Binding-site contacts:
Ligand atom N24 contacts residue GLY48 of chain 1.A at 2.9 Å (h-bond).
Ligand atom C27 contacts residue GLY48 of chain 1.A at 3.3 Å.
Ligand atom C35 contacts residue VAL82 of chain 1.B at 3.6 Å (hydrophobic).
Ligand atom O10 contacts residue ILE84 of chain 1.B at 3.6 Å.
Ligand atom F1 contacts residue ILE47 of chain 1.B at 3.4 Å.
Ligand atom C3 contacts residue ASP30 of chain 1.B at 3.5 Å.
Ligand atom C16 contacts residue ASP25 of chain 1.B at 3.2 Å.
Ligand atom O18 contacts residue GLY27 of chain 1.A at 3.4 Å.
Ligand atom C6 contacts residue GLY48 of chain 1.B at 3.2 Å.
Ligand atom F3 contacts residue ILE84 of chain 1.B at 3.5 Å.
Ligand atom O10 contacts residue ILE50 of chain 1.A at 3.6 Å.
Ligand atom O26 contacts residue ALA28 of chain 1.A at 3.5 Å.
Ligand atom O26 contacts residue GLY27 of chain 1.A at 3.7 Å.
Ligand atom C32 contacts residue ASP25 of chain 1.B at 3.3 Å.
Ligand atom C27 contacts residue ARG8 of chain 1.B at 3.6 Å.
Ligand atom F1 contacts residue GLY48 of chain 1.B at 3.4 Å.
Ligand atom C12 contacts residue GLY27 of chain 1.B at 3.4 Å.
Ligand atom C17 contacts residue ASP25 of chain 1.A at 3.5 Å.
Ligand atom C32 contacts residue GLY27 of chain 1.A at 3.5 Å.
Ligand atom O18 contacts residue ASP25 of chain 1.B at 2.6 Å (salt-bridge).
Ligand atom C25 contacts residue GLY48 of chain 1.A at 3.5 Å.
Ligand atom C34 contacts residue VAL82 of chain 1.B at 3.6 Å (hydrophobic).
Ligand atom O18 contacts residue ASP25 of chain 1.A at 2.6 Å (salt-bridge).
Ligand atom C3 contacts residue VAL32 of chain 1.B at 3.6 Å (hydrophobic).
Ligand atom O22 contacts residue GLY49 of chain 1.A at 3.5 Å.
Ligand atom C14 contacts residue VAL82 of chain 1.A at 3.4 Å (hydrophobic).
Ligand atom O9 contacts residue GLY49 of chain 1.B at 3.4 Å.
Ligand atom C36 contacts residue PRO81 of chain 1.B at 3.6 Å (hydrophobic).
Ligand atom F2 contacts residue ASP30 of chain 1.B at 3.4 Å.
Ligand atom F3 contacts residue ALA28 of chain 1.B at 3.0 Å.
Ligand atom O26 contacts residue ASP29 of chain 1.A at 2.9 Å (salt-bridge).
Ligand atom C33 contacts residue GLY27 of chain 1.A at 3.4 Å.
Ligand atom C13 contacts residue THR80 of chain 1.A at 3.5 Å.
Ligand atom C14 contacts residue ILE84 of chain 1.A at 3.4 Å (hydrophobic).
Ligand atom O9 contacts residue ILE50 of chain 1.A at 3.3 Å.
Ligand atom C17 contacts residue ASP25 of chain 1.B at 3.3 Å.
Ligand atom C35 contacts residue PRO81 of chain 1.B at 3.6 Å (hydrophobic).
Ligand atom C36 contacts residue ILE50 of chain 1.A at 3.6 Å (hydrophobic).
Ligand atom C36 contacts residue GLY49 of chain 1.A at 3.6 Å.
Ligand atom N20 contacts residue GLY27 of chain 1.A at 3.1 Å (h-bond).

Sequence of chain 1.B:
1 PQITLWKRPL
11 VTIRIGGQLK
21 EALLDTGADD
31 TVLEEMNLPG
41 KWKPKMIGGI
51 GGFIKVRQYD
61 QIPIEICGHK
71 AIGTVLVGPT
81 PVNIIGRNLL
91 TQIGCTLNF

Sequence of chain 1.A:
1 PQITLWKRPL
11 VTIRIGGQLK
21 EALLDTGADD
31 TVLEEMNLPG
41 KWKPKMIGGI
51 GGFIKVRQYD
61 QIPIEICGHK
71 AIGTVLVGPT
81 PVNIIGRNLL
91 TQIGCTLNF

The small molecule below binds the protein below.
Small molecule (SMILES): CC(=O)N[C@@H](C)C(=O)N[C@@H](Cc1ccccc1)[C@H](O)CN(Cc1cccs1)S(=O)(=O)c1cc(F)c(F)cc1F